Sequence of chain 1.A:
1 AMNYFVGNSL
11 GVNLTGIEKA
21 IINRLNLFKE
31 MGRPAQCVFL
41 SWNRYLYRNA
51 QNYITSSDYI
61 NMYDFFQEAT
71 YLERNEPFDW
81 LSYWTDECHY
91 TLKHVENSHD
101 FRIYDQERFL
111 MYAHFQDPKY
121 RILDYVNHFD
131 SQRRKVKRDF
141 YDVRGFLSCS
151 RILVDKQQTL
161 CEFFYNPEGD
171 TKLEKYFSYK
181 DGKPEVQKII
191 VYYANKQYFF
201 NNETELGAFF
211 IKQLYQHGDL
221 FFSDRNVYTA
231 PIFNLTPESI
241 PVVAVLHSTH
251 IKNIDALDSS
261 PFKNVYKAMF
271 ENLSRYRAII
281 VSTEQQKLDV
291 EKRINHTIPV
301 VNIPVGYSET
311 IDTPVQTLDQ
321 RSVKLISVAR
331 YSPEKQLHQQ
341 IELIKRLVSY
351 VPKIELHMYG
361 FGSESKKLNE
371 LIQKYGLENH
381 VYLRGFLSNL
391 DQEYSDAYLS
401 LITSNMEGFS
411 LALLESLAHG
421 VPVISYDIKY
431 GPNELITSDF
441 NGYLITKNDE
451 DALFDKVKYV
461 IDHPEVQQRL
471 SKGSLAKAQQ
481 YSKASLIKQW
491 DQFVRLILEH

A small-molecule ligand and the protein it binds are described below.
Small molecule (SMILES): CC(=O)N[C@@H]1[C@@H](O)[C@H](O)[C@@H](CO)O[C@H]1O

Sequence of chain 1.C:
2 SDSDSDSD

Binding-site contacts:
Ligand atom C5 contacts residue ASP3 of chain 1.C at 3.5 Å.
Ligand atom C1 contacts residue ARG133 of chain 1.A at 3.7 Å.
Ligand atom C3 contacts residue SER4 of chain 1.C at 3.2 Å.
Ligand atom N2 contacts residue SER4 of chain 1.C at 3.1 Å (h-bond).
Ligand atom C6 contacts residue SER4 of chain 1.C at 4.0 Å.
Ligand atom O6 contacts residue SER4 of chain 1.C at 3.8 Å.
Ligand atom O5 contacts residue ASP7 of chain 1.C at 4.2 Å.
Ligand atom C7 contacts residue SER4 of chain 1.C at 4.0 Å.
Ligand atom O5 contacts residue SER4 of chain 1.C at 2.2 Å (h-bond).
Ligand atom C7 contacts residue TYR104 of chain 1.A at 4.5 Å (hydrophobic).
Ligand atom O7 contacts residue ARG102 of chain 1.A at 4.0 Å.
Ligand atom O5 contacts residue ASP3 of chain 1.C at 4.3 Å.
Ligand atom C1 contacts residue SER4 of chain 1.C at 1.5 Å.
Ligand atom O5 contacts residue ARG133 of chain 1.A at 3.3 Å (salt-bridge).
Ligand atom C7 contacts residue ARG102 of chain 1.A at 4.4 Å.
Ligand atom C2 contacts residue SER4 of chain 1.C at 2.7 Å.
Ligand atom O4 contacts residue ASP3 of chain 1.C at 4.0 Å.
Ligand atom O7 contacts residue TYR104 of chain 1.A at 3.3 Å (h-bond).
Ligand atom O6 contacts residue ARG133 of chain 1.A at 3.5 Å.
Ligand atom C4 contacts residue SER4 of chain 1.C at 3.6 Å.
Ligand atom C5 contacts residue ARG133 of chain 1.A at 4.2 Å.
Ligand atom O7 contacts residue ARG133 of chain 1.A at 4.5 Å.
Ligand atom O6 contacts residue ASP3 of chain 1.C at 3.3 Å.
Ligand atom C6 contacts residue ARG133 of chain 1.A at 3.7 Å.
Ligand atom C5 contacts residue SER4 of chain 1.C at 2.8 Å.
Ligand atom C1 contacts residue ASP7 of chain 1.C at 4.3 Å.
Ligand atom C8 contacts residue ARG102 of chain 1.A at 4.2 Å.
Ligand atom C6 contacts residue ASP3 of chain 1.C at 3.6 Å.
Ligand atom C2 contacts residue ARG133 of chain 1.A at 4.2 Å.
Ligand atom C4 contacts residue ASP3 of chain 1.C at 4.4 Å.